The protein below binds the small molecule below.
Small molecule (SMILES): CC(=O)N[C@@H]1[C@@H](O)[C@H](O)[C@@H](CO)O[C@H]1O

Sequence of chain 1.K:
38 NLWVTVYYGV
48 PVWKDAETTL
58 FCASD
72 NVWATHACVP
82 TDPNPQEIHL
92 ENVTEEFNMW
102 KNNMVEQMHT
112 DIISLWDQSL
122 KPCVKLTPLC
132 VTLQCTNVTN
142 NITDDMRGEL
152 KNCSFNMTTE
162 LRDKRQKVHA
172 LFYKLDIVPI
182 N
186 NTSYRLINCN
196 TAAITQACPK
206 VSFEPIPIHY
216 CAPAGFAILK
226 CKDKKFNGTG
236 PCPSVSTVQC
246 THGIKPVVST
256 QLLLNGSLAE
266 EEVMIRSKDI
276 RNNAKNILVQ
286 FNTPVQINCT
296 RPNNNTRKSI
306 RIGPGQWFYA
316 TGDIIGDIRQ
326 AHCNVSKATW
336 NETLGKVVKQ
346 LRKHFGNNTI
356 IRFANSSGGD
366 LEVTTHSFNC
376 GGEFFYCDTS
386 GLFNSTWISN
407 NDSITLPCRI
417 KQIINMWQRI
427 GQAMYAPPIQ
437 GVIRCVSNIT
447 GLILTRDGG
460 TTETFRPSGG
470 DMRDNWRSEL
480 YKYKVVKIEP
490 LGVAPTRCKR

Binding-site contacts:
Ligand atom O7 contacts residue ASN360 of chain 1.K at 3.2 Å (h-bond).
Ligand atom C2 contacts residue ASN360 of chain 1.K at 2.4 Å.
Ligand atom N2 contacts residue SER361 of chain 1.K at 3.9 Å.
Ligand atom N2 contacts residue ASN360 of chain 1.K at 2.8 Å (h-bond).
Ligand atom O5 contacts residue SER385 of chain 1.K at 4.5 Å.
Ligand atom C8 contacts residue SER361 of chain 1.K at 3.6 Å.
Ligand atom C1 contacts residue SER385 of chain 1.K at 4.1 Å.
Ligand atom C3 contacts residue ASN360 of chain 1.K at 3.7 Å.
Ligand atom O7 contacts residue ASP383 of chain 1.K at 4.0 Å.
Ligand atom C8 contacts residue ASN360 of chain 1.K at 4.3 Å.
Ligand atom C4 contacts residue ASN360 of chain 1.K at 4.2 Å.
Ligand atom O7 contacts residue SER385 of chain 1.K at 3.1 Å (h-bond).
Ligand atom C7 contacts residue ASN360 of chain 1.K at 3.2 Å.
Ligand atom C7 contacts residue SER385 of chain 1.K at 4.1 Å.
Ligand atom C1 contacts residue ASN360 of chain 1.K at 1.4 Å.
Ligand atom C8 contacts residue THR369 of chain 1.K at 3.8 Å.
Ligand atom C2 contacts residue SER385 of chain 1.K at 4.3 Å.
Ligand atom O5 contacts residue ASN360 of chain 1.K at 2.4 Å (h-bond).
Ligand atom C7 contacts residue SER361 of chain 1.K at 4.1 Å.
Ligand atom C5 contacts residue ASN360 of chain 1.K at 3.7 Å.